The protein below binds the small molecule below.
Small molecule (SMILES): CC(=O)N[C@@H]1[C@@H](O)[C@H](O)[C@@H](CO)O[C@H]1O

Binding-site contacts:
Ligand atom O5 contacts residue ASN21 of chain 27.E at 2.5 Å (h-bond).
Ligand atom C6 contacts residue ASN21 of chain 27.E at 3.3 Å.
Ligand atom O7 contacts residue ASN21 of chain 27.E at 4.0 Å.
Ligand atom C3 contacts residue ASN21 of chain 27.E at 3.7 Å.
Ligand atom C5 contacts residue ASN21 of chain 27.E at 3.3 Å.
Ligand atom C1 contacts residue ASN21 of chain 27.E at 1.4 Å.
Ligand atom O6 contacts residue ASN21 of chain 27.E at 4.3 Å.
Ligand atom N2 contacts residue ASN21 of chain 27.E at 3.3 Å (h-bond).
Ligand atom C7 contacts residue ASN21 of chain 27.E at 4.0 Å.
Ligand atom C4 contacts residue ASN21 of chain 27.E at 3.8 Å.
Ligand atom C2 contacts residue ASN21 of chain 27.E at 2.5 Å.

Sequence of chain 27.E:
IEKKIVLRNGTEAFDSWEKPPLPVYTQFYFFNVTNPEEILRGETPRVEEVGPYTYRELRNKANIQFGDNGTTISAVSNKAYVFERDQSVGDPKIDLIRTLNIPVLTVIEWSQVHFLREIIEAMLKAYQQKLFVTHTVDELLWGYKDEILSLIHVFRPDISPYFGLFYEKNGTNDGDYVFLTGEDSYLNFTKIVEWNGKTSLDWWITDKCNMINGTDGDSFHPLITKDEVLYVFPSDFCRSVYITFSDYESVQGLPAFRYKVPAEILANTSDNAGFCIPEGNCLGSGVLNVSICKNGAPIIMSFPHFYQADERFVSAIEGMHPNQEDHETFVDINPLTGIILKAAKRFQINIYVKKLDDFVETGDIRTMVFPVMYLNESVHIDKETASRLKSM